Sequence of chain 1.A:
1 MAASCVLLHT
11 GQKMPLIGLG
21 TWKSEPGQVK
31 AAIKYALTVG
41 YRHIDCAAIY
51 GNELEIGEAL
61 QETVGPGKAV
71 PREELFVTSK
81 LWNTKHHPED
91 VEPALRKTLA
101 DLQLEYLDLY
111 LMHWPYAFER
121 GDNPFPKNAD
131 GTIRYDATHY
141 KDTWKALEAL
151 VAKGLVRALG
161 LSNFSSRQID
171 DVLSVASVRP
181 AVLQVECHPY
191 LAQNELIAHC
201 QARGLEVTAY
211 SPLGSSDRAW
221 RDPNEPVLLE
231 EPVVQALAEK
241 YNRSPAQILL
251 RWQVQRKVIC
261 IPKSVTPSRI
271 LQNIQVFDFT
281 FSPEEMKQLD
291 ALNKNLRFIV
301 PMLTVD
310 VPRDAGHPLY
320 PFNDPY

Binding-site contacts:
Ligand atom CL4 contacts residue PHE125 of chain 1.A at 4.4 Å.
Ligand atom O5 contacts residue TRP114 of chain 1.A at 3.3 Å (h-bond).
Ligand atom O5 contacts residue ARG312 of chain 1.A at 4.5 Å.
Ligand atom CL2 contacts residue TYR50 of chain 1.A at 4.2 Å.
Ligand atom O7A contacts residue NAP1 of chain 1.F at 3.0 Å.
Ligand atom C5 contacts residue TRP82 of chain 1.A at 4.1 Å (hydrophobic).
Ligand atom CL2 contacts residue ILE49 of chain 1.A at 3.7 Å.
Ligand atom CL4 contacts residue ARG312 of chain 1.A at 2.8 Å.
Ligand atom C5 contacts residue TRP114 of chain 1.A at 4.4 Å (hydrophobic).
Ligand atom C6 contacts residue HIS113 of chain 1.A at 4.2 Å.
Ligand atom C1 contacts residue ILE49 of chain 1.A at 4.2 Å (hydrophobic).
Ligand atom C6 contacts residue TRP22 of chain 1.A at 4.4 Å (hydrophobic).
Ligand atom C3 contacts residue PHE125 of chain 1.A at 4.3 Å (hydrophobic).
Ligand atom C3 contacts residue TRP82 of chain 1.A at 4.3 Å (hydrophobic).
Ligand atom C1 contacts residue TYR50 of chain 1.A at 3.8 Å (hydrophobic).
Ligand atom O7A contacts residue TYR50 of chain 1.A at 3.3 Å.
Ligand atom C2 contacts residue TRP22 of chain 1.A at 3.7 Å (hydrophobic).
Ligand atom CL2 contacts residue TRP22 of chain 1.A at 3.1 Å.
Ligand atom O7B contacts residue TRP114 of chain 1.A at 4.2 Å.
Ligand atom O7B contacts residue NAP1 of chain 1.F at 2.7 Å (h-bond).
Ligand atom C3 contacts residue ILE49 of chain 1.A at 4.1 Å (hydrophobic).
Ligand atom O7B contacts residue HIS113 of chain 1.A at 3.4 Å (h-bond).
Ligand atom C6 contacts residue TYR50 of chain 1.A at 4.3 Å (hydrophobic).
Ligand atom O7A contacts residue TRP22 of chain 1.A at 4.0 Å.
Ligand atom C7 contacts residue HIS113 of chain 1.A at 3.6 Å.
Ligand atom C7 contacts residue TYR50 of chain 1.A at 4.0 Å (hydrophobic).
Ligand atom C4 contacts residue TRP82 of chain 1.A at 3.7 Å (hydrophobic).
Ligand atom C1 contacts residue TRP22 of chain 1.A at 3.5 Å (hydrophobic).
Ligand atom O5 contacts residue TRP82 of chain 1.A at 4.1 Å.
Ligand atom CL4 contacts residue TRP82 of chain 1.A at 3.4 Å.
Ligand atom C7 contacts residue NAP1 of chain 1.F at 3.4 Å.
Ligand atom C2 contacts residue ILE49 of chain 1.A at 4.1 Å (hydrophobic).
Ligand atom O7A contacts residue HIS113 of chain 1.A at 3.8 Å.

A small-molecule ligand and the protein it binds are described below.
Small molecule (SMILES): O=C(O)c1cc(Cl)cc(Cl)c1O